The protein below binds the small molecule below.
Small molecule (SMILES): CCc1nc(N)nc(N)c1OCCCOc1ccccc1CCC(=O)O

Sequence of chain 2.A:
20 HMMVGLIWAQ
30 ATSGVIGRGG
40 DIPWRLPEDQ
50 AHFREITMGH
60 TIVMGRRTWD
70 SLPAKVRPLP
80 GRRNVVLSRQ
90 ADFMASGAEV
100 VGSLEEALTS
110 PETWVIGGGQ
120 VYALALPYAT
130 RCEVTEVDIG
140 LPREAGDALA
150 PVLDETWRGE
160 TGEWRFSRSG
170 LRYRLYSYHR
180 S

Binding-site contacts:
Ligand atom N7 contacts residue ILE115 of chain 2.A at 3.0 Å (h-bond).
Ligand atom C23 contacts residue LEU78 of chain 2.A at 3.8 Å (hydrophobic).
Ligand atom C1 contacts residue PHE52 of chain 2.A at 3.7 Å (hydrophobic).
Ligand atom C3 contacts residue TRP27 of chain 2.A at 3.9 Å (hydrophobic).
Ligand atom C20 contacts residue PRO72 of chain 2.A at 3.8 Å (hydrophobic).
Ligand atom C3 contacts residue ASP48 of chain 2.A at 3.5 Å.
Ligand atom N8 contacts residue ILE26 of chain 2.A at 3.7 Å.
Ligand atom N8 contacts residue ASP48 of chain 2.A at 2.9 Å (salt-bridge).
Ligand atom O25 contacts residue ARG53 of chain 2.A at 3.5 Å.
Ligand atom C9 contacts residue ASP48 of chain 2.A at 3.6 Å.
Ligand atom C18 contacts residue GLN49 of chain 2.A at 3.7 Å.
Ligand atom O26 contacts residue ARG81 of chain 2.A at 3.3 Å (salt-bridge).
Ligand atom N2 contacts residue ILE26 of chain 2.A at 3.5 Å (h-bond).
Ligand atom C10 contacts residue ASP48 of chain 2.A at 3.6 Å.
Ligand atom N7 contacts residue ILE26 of chain 2.A at 3.0 Å (h-bond).
Ligand atom C10 contacts residue GLN49 of chain 2.A at 3.8 Å.
Ligand atom C5 contacts residue ASP48 of chain 2.A at 3.5 Å.
Ligand atom O25 contacts residue ARG81 of chain 2.A at 3.4 Å (salt-bridge).
Ligand atom C24 contacts residue ARG81 of chain 2.A at 3.7 Å.
Ligand atom C6 contacts residue PHE52 of chain 2.A at 3.9 Å (hydrophobic).
Ligand atom C20 contacts residue ARG44 of chain 1.A at 3.9 Å.
Ligand atom N2 contacts residue TRP27 of chain 2.A at 3.3 Å.
Ligand atom C3 contacts residue PHE52 of chain 2.A at 3.8 Å (hydrophobic).
Ligand atom N4 contacts residue PHE52 of chain 2.A at 3.8 Å.
Ligand atom C21 contacts residue GLY38 of chain 2.A at 3.7 Å.
Ligand atom N7 contacts residue TYR121 of chain 2.A at 3.5 Å (h-bond).
Ligand atom N2 contacts residue PHE52 of chain 2.A at 3.7 Å.
Ligand atom O26 contacts residue ARG53 of chain 2.A at 2.4 Å (salt-bridge).
Ligand atom N4 contacts residue ASP48 of chain 2.A at 2.7 Å (salt-bridge).
Ligand atom O25 contacts residue PHE52 of chain 2.A at 3.3 Å.
Ligand atom C14 contacts residue LEU71 of chain 2.A at 3.6 Å (hydrophobic).
Ligand atom C14 contacts residue GLY38 of chain 2.A at 3.4 Å.
Ligand atom C23 contacts residue VAL75 of chain 2.A at 3.7 Å (hydrophobic).
Ligand atom C1 contacts residue ILE26 of chain 2.A at 3.7 Å (hydrophobic).
Ligand atom C19 contacts residue SO41 of chain 1.B at 3.8 Å.
Ligand atom C21 contacts residue ILE41 of chain 2.A at 3.9 Å (hydrophobic).
Ligand atom N8 contacts residue THR134 of chain 2.A at 3.7 Å.
Ligand atom C12 contacts residue PHE52 of chain 2.A at 3.5 Å (hydrophobic).
Ligand atom N8 contacts residue TRP27 of chain 2.A at 3.5 Å (h-bond).
Ligand atom C24 contacts residue ARG53 of chain 2.A at 3.5 Å.

Sequence of chain 1.A:
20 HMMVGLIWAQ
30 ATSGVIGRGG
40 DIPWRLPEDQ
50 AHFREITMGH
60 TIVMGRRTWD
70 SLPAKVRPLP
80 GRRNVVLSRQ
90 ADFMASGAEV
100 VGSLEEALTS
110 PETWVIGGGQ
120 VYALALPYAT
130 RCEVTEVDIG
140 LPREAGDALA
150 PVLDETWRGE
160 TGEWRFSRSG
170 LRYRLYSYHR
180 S